The small molecule below binds the protein below.
Small molecule (SMILES): Nc1ccn([C@@H]2O[C@H](CO[P](=O)(O)O[C@H]3[C@@H](O)[C@H](n4ccc(=O)[nH]c4=O)O[C@@H]3CO[P](=O)(O)O[C@H]3[C@@H](O)[C@H](n4ccc(N)nc4=O)O[C@@H]3CO[P](=O)(O)O[C@H]3[C@@H](O)[C@H](n4ccc(=O)[nH]c4=O)O[C@@H]3CO[P](=O)(O)O[C@H]3[C@@H](O)[C@H](n4cnc5c(=O)nc(N)[nH]c54)O[C@@H]3CO[P](=O)(O)O[C@H]3[C@@H](O)[C@H](n4cnc5c(N)ncnc54)O[C@@H]3CO)[C@@H](O)[C@H]2O)c(=O)n1

Binding-site contacts:
Ligand atom N7 contacts residue ILE350 of chain 6.C at 3.8 Å.
Ligand atom C5 contacts residue ILE350 of chain 6.C at 3.6 Å (hydrophobic).
Ligand atom N3 contacts residue ARG180 of chain 6.C at 4.0 Å.
Ligand atom O2' contacts residue ARG180 of chain 6.C at 3.9 Å.
Ligand atom OP1 contacts residue SER126 of chain 6.C at 2.8 Å (h-bond).
Ligand atom O2' contacts residue SER126 of chain 6.C at 3.6 Å (h-bond).
Ligand atom C4' contacts residue PRO190 of chain 6.C at 4.3 Å (hydrophobic).
Ligand atom C1' contacts residue PRO190 of chain 6.C at 3.9 Å (hydrophobic).
Ligand atom C1' contacts residue ARG180 of chain 6.C at 3.7 Å.
Ligand atom O2' contacts residue MET125 of chain 6.C at 3.6 Å.
Ligand atom O2' contacts residue THR124 of chain 6.C at 4.1 Å.
Ligand atom C8 contacts residue ILE350 of chain 6.C at 4.1 Å (hydrophobic).
Ligand atom OP1 contacts residue THR124 of chain 6.C at 4.0 Å.
Ligand atom C4' contacts residue SER126 of chain 6.C at 3.4 Å.
Ligand atom C2 contacts residue VAL192 of chain 6.C at 3.7 Å (hydrophobic).
Ligand atom O4' contacts residue THR124 of chain 6.C at 4.3 Å.
Ligand atom N3 contacts residue VAL192 of chain 6.C at 3.4 Å.
Ligand atom O4' contacts residue SER126 of chain 6.C at 4.3 Å.
Ligand atom O3' contacts residue THR124 of chain 6.C at 4.2 Å.
Ligand atom N1 contacts residue VAL192 of chain 6.C at 4.0 Å.
Ligand atom N6 contacts residue THR349 of chain 6.C at 3.9 Å.
Ligand atom O3' contacts residue MET125 of chain 6.C at 4.3 Å.
Ligand atom O3' contacts residue SER126 of chain 6.C at 3.3 Å.
Ligand atom C4' contacts residue THR124 of chain 6.C at 3.6 Å.
Ligand atom O4' contacts residue PRO190 of chain 6.C at 3.2 Å.
Ligand atom N9 contacts residue PRO190 of chain 6.C at 4.1 Å.
Ligand atom O2 contacts residue GLU113 of chain 6.C at 4.2 Å.
Ligand atom C4 contacts residue ILE350 of chain 6.C at 4.2 Å (hydrophobic).
Ligand atom N6 contacts residue ILE350 of chain 6.C at 4.0 Å.
Ligand atom O4' contacts residue ARG180 of chain 6.C at 4.0 Å.
Ligand atom C8 contacts residue PRO190 of chain 6.C at 4.2 Å (hydrophobic).
Ligand atom C4 contacts residue VAL192 of chain 6.C at 3.9 Å (hydrophobic).
Ligand atom OP1 contacts residue LYS73 of chain 6.C at 4.1 Å.
Ligand atom C2 contacts residue ARG180 of chain 6.C at 3.6 Å.
Ligand atom P contacts residue SER126 of chain 6.C at 3.7 Å.
Ligand atom C3' contacts residue SER126 of chain 6.C at 4.3 Å.
Ligand atom C6 contacts residue ILE350 of chain 6.C at 3.8 Å (hydrophobic).
Ligand atom C5' contacts residue THR124 of chain 6.C at 3.5 Å.
Ligand atom C5' contacts residue SER126 of chain 6.C at 3.9 Å.
Ligand atom OP1 contacts residue THR124 of chain 6.C at 3.8 Å.

Sequence of chain 6.C:
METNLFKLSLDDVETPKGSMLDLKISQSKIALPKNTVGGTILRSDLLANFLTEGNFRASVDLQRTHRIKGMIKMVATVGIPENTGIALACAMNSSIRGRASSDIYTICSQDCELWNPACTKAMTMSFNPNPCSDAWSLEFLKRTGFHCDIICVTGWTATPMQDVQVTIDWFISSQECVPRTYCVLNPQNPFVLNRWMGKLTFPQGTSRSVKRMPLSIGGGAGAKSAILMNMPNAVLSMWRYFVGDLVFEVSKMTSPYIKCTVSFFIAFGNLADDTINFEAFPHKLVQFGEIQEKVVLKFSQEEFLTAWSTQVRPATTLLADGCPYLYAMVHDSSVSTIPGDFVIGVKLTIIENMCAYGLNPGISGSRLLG